The small molecule below binds the protein below.
Small molecule (SMILES): OC[C@H]1O[C@H](O[C@H]2[C@H](O)[C@@H](O)[C@@H](O)O[C@@H]2CO)[C@H](O)[C@@H](O)[C@@H]1O

Sequence of chain 1.A:
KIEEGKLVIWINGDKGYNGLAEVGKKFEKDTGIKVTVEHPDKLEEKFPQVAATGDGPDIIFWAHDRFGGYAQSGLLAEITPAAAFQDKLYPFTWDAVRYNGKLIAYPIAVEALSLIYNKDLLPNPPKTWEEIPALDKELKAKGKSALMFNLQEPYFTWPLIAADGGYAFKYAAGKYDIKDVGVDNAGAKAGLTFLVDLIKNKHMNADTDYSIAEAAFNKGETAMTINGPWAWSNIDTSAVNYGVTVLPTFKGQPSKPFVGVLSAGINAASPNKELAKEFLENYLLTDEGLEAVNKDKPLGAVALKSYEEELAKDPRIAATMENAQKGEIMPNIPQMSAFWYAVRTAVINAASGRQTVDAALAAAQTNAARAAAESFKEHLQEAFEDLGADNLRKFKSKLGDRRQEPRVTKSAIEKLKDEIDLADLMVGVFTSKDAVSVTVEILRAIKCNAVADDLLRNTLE

Binding-site contacts:
Ligand atom O3 contacts residue TRP341 of chain 1.A at 4.2 Å.
Ligand atom O2 contacts residue TRP63 of chain 1.A at 3.6 Å.
Ligand atom C3 contacts residue ASP66 of chain 1.A at 3.9 Å.
Ligand atom O1 contacts residue LYS16 of chain 1.A at 4.0 Å.
Ligand atom O1 contacts residue ASP15 of chain 1.A at 3.1 Å (salt-bridge).
Ligand atom O4 contacts residue ARG67 of chain 1.A at 3.1 Å (salt-bridge).
Ligand atom O2 contacts residue GLU112 of chain 1.A at 3.2 Å (salt-bridge).
Ligand atom C2 contacts residue GLU112 of chain 1.A at 4.0 Å.
Ligand atom C1 contacts residue LYS16 of chain 1.A at 4.3 Å.
Ligand atom O2 contacts residue MET331 of chain 1.A at 4.2 Å.
Ligand atom C1 contacts residue TRP231 of chain 1.A at 3.9 Å (hydrophobic).
Ligand atom C2 contacts residue ASP66 of chain 1.A at 3.6 Å.
Ligand atom C2 contacts residue TRP231 of chain 1.A at 4.1 Å (hydrophobic).
Ligand atom O3 contacts residue ARG67 of chain 1.A at 3.2 Å (salt-bridge).
Ligand atom O2 contacts residue ALA64 of chain 1.A at 3.9 Å.
Ligand atom C5 contacts residue GLU154 of chain 1.A at 4.2 Å.
Ligand atom O6 contacts residue PHE157 of chain 1.A at 4.2 Å.
Ligand atom O6 contacts residue PRO155 of chain 1.A at 3.6 Å.
Ligand atom C6 contacts residue TRP341 of chain 1.A at 4.0 Å (hydrophobic).
Ligand atom O3 contacts residue TRP63 of chain 1.A at 3.7 Å.
Ligand atom O2 contacts residue TRP231 of chain 1.A at 4.3 Å.
Ligand atom C6 contacts residue PRO155 of chain 1.A at 4.3 Å (hydrophobic).
Ligand atom C1 contacts residue ASP15 of chain 1.A at 3.9 Å.
Ligand atom O2 contacts residue ASP66 of chain 1.A at 2.8 Å (salt-bridge).
Ligand atom O6 contacts residue TYR156 of chain 1.A at 3.3 Å (h-bond).
Ligand atom O4 contacts residue TRP341 of chain 1.A at 4.2 Å.
Ligand atom O3 contacts residue ALA64 of chain 1.A at 3.8 Å.
Ligand atom O3 contacts residue GLU112 of chain 1.A at 4.2 Å.
Ligand atom C3 contacts residue TRP63 of chain 1.A at 4.0 Å (hydrophobic).
Ligand atom O2 contacts residue LYS16 of chain 1.A at 3.1 Å (salt-bridge).
Ligand atom O5 contacts residue TYR156 of chain 1.A at 3.5 Å.
Ligand atom O3 contacts residue ASP66 of chain 1.A at 2.9 Å (salt-bridge).
Ligand atom C2 contacts residue LYS16 of chain 1.A at 4.2 Å.
Ligand atom C4 contacts residue ARG67 of chain 1.A at 4.2 Å.
Ligand atom C6 contacts residue TYR156 of chain 1.A at 4.1 Å (hydrophobic).
Ligand atom C4 contacts residue TRP341 of chain 1.A at 3.9 Å (hydrophobic).
Ligand atom C6 contacts residue GLU154 of chain 1.A at 3.5 Å.
Ligand atom C1 contacts residue TYR156 of chain 1.A at 3.8 Å (hydrophobic).
Ligand atom O1 contacts residue ASN13 of chain 1.A at 3.9 Å.
Ligand atom O6 contacts residue GLU154 of chain 1.A at 2.8 Å (salt-bridge).